Sequence of chain 1.A:
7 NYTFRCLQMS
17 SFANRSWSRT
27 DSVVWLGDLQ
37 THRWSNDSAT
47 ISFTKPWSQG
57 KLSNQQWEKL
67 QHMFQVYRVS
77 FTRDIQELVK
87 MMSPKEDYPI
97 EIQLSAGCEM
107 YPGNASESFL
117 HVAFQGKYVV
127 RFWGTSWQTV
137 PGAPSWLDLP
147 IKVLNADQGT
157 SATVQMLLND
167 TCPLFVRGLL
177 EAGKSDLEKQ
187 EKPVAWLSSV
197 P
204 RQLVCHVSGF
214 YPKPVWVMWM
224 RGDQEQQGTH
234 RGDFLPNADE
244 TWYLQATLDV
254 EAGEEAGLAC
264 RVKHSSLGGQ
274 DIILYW

Binding-site contacts:
Ligand atom C3 contacts residue SER24 of chain 1.A at 4.1 Å.
Ligand atom C2 contacts residue ASN42 of chain 1.A at 2.6 Å.
Ligand atom C4 contacts residue ASN42 of chain 1.A at 4.3 Å.
Ligand atom O5 contacts residue ASN42 of chain 1.A at 2.4 Å (h-bond).
Ligand atom C7 contacts residue ARG25 of chain 1.A at 4.3 Å.
Ligand atom C2 contacts residue SER24 of chain 1.A at 4.0 Å.
Ligand atom N2 contacts residue SER24 of chain 1.A at 3.2 Å (h-bond).
Ligand atom C3 contacts residue ASN42 of chain 1.A at 3.9 Å.
Ligand atom C5 contacts residue ASN42 of chain 1.A at 3.7 Å.
Ligand atom C8 contacts residue SER24 of chain 1.A at 4.1 Å.
Ligand atom C8 contacts residue TRP23 of chain 1.A at 3.5 Å (hydrophobic).
Ligand atom C1 contacts residue ASN42 of chain 1.A at 1.4 Å.
Ligand atom O7 contacts residue ASN42 of chain 1.A at 3.7 Å.
Ligand atom C7 contacts residue ASN42 of chain 1.A at 3.6 Å.
Ligand atom N2 contacts residue ASN42 of chain 1.A at 3.1 Å (h-bond).
Ligand atom C1 contacts residue SER24 of chain 1.A at 4.2 Å.
Ligand atom N2 contacts residue ARG25 of chain 1.A at 4.1 Å.
Ligand atom O7 contacts residue ASP43 of chain 1.A at 4.1 Å.
Ligand atom C7 contacts residue SER24 of chain 1.A at 4.1 Å.
Ligand atom C8 contacts residue ARG25 of chain 1.A at 3.9 Å.

A protein and the small-molecule ligand that binds it are described below.
Small molecule (SMILES): CC(=O)N[C@@H]1[C@@H](O)[C@H](O)[C@@H](CO)O[C@H]1O